Binding-site contacts:
Ligand atom O3A contacts residue LYS340 of chain 1.G at 3.4 Å (salt-bridge).
Ligand atom O4' contacts residue PHE163 of chain 1.G at 3.1 Å.
Ligand atom C6' contacts residue NAI1 of chain 1.FA at 3.3 Å.
Ligand atom O2A contacts residue PHE266 of chain 1.G at 3.2 Å.
Ligand atom O2' contacts residue ARG261 of chain 1.H at 2.8 Å (salt-bridge).
Ligand atom O2C contacts residue ARG443 of chain 1.G at 3.0 Å (salt-bridge).
Ligand atom C3' contacts residue PHE163 of chain 1.G at 3.5 Å (hydrophobic).
Ligand atom O4' contacts residue NAI1 of chain 1.FA at 3.5 Å.
Ligand atom C6 contacts residue ILE232 of chain 1.G at 3.6 Å (hydrophobic).
Ligand atom C4' contacts residue LYS221 of chain 1.G at 3.3 Å.
Ligand atom O4C contacts residue ILE232 of chain 1.G at 3.4 Å.
Ligand atom O4 contacts residue LYS268 of chain 1.G at 3.2 Å (salt-bridge).
Ligand atom C1' contacts residue PHE278 of chain 1.G at 3.5 Å (hydrophobic).
Ligand atom O3C contacts residue GLY274 of chain 1.G at 2.9 Å (h-bond).
Ligand atom C3C contacts residue PHE339 of chain 1.G at 3.5 Å (hydrophobic).
Ligand atom O2C contacts residue PHE339 of chain 1.G at 3.3 Å (h-bond).
Ligand atom O4' contacts residue LYS221 of chain 1.G at 3.0 Å (salt-bridge).
Ligand atom O6' contacts residue LYS221 of chain 1.G at 2.7 Å (salt-bridge).
Ligand atom O4C contacts residue PHE273 of chain 1.G at 3.3 Å.
Ligand atom O4 contacts residue PHE266 of chain 1.G at 3.3 Å.
Ligand atom O1A contacts residue LYS340 of chain 1.G at 2.8 Å (salt-bridge).
Ligand atom O2B contacts residue PHE339 of chain 1.G at 3.4 Å.
Ligand atom O2A contacts residue PHE278 of chain 1.G at 3.4 Å.
Ligand atom O2B contacts residue GLU166 of chain 1.G at 3.0 Å (salt-bridge).
Ligand atom O6' contacts residue ASN225 of chain 1.G at 2.8 Å (h-bond).
Ligand atom C5' contacts residue LEU164 of chain 1.G at 3.5 Å (hydrophobic).
Ligand atom O3B contacts residue ALA165 of chain 1.G at 3.5 Å.
Ligand atom C4' contacts residue LEU164 of chain 1.G at 3.3 Å (hydrophobic).
Ligand atom C3' contacts residue LEU164 of chain 1.G at 3.4 Å (hydrophobic).
Ligand atom O6' contacts residue CYS277 of chain 1.G at 3.5 Å.
Ligand atom O2 contacts residue ARG443 of chain 1.G at 3.5 Å (salt-bridge).
Ligand atom O3' contacts residue ARG261 of chain 1.H at 3.0 Å (salt-bridge).
Ligand atom C4C contacts residue GLY274 of chain 1.G at 3.3 Å.
Ligand atom O3C contacts residue PHE339 of chain 1.G at 2.8 Å (h-bond).
Ligand atom O3' contacts residue PHE163 of chain 1.G at 2.9 Å (h-bond).
Ligand atom C6' contacts residue CYS277 of chain 1.G at 3.4 Å (hydrophobic).
Ligand atom O4' contacts residue LEU164 of chain 1.G at 2.6 Å (h-bond).
Ligand atom N3 contacts residue LYS268 of chain 1.G at 2.9 Å (salt-bridge).
Ligand atom O4' contacts residue GLU162 of chain 1.G at 3.6 Å (salt-bridge).
Ligand atom O2 contacts residue SER270 of chain 1.G at 2.7 Å (h-bond).

The protein below binds the small molecule below.
Small molecule (SMILES): O=c1ccn([C@@H]2O[C@H](CO[P](=O)(O)O[P](=O)(O)O[C@H]3O[C@H](CO)[C@@H](O)[C@H](O)[C@H]3O)[C@@H](O)[C@H]2O)c(=O)[nH]1

Sequence of chain 1.H:
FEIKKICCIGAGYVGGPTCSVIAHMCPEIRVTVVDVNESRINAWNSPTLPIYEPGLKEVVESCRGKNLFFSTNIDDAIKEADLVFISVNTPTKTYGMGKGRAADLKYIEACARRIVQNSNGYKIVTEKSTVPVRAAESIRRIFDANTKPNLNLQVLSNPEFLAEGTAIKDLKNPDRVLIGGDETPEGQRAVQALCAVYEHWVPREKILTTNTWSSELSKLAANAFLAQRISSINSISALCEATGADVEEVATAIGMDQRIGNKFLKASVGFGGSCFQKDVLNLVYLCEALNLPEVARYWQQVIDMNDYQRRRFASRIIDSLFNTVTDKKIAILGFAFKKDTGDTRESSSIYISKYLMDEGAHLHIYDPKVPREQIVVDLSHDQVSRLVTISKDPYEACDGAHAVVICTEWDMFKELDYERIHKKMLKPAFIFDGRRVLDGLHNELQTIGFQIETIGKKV

Sequence of chain 1.G:
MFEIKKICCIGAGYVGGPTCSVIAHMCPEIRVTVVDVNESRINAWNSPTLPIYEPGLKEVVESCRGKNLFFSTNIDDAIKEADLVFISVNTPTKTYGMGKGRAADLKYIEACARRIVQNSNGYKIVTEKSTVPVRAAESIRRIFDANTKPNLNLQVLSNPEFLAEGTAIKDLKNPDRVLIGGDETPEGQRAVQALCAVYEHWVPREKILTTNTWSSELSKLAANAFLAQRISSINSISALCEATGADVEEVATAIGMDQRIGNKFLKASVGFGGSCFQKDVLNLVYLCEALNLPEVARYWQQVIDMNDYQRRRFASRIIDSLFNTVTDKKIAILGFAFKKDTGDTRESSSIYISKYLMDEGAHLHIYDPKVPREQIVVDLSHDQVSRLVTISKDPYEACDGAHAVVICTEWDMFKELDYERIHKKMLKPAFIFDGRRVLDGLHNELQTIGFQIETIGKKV